A protein and the small-molecule ligand that binds it are described below.
Small molecule (SMILES): NCC(=O)O

Sequence of chain 1.C:
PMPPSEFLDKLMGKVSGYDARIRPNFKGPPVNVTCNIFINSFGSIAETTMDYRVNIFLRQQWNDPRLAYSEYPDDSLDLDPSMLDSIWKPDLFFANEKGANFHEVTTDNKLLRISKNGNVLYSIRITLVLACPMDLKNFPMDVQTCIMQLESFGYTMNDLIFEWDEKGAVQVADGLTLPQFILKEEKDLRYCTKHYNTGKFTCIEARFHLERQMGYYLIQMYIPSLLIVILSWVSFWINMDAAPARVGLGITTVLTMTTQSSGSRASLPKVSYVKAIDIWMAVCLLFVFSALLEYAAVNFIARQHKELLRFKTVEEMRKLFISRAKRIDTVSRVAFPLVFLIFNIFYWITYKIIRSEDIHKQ

Sequence of chain 1.D:
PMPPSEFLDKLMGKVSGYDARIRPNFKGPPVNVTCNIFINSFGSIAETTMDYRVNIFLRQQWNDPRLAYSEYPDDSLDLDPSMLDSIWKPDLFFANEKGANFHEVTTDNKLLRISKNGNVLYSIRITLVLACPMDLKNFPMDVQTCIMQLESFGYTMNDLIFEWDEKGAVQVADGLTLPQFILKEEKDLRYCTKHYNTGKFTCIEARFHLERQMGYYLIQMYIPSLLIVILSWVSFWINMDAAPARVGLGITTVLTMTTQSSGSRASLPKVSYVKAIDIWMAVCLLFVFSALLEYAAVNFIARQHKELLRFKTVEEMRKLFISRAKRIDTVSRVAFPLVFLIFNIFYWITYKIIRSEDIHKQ

Binding-site contacts:
Ligand atom O contacts residue PHE87 of chain 1.C at 4.0 Å.
Ligand atom CA contacts residue PHE183 of chain 1.D at 4.3 Å (hydrophobic).
Ligand atom O contacts residue TYR226 of chain 1.D at 4.1 Å.
Ligand atom CA contacts residue TYR226 of chain 1.D at 3.8 Å (hydrophobic).
Ligand atom O contacts residue SER153 of chain 1.C at 4.2 Å.
Ligand atom OXT contacts residue PHE183 of chain 1.D at 3.5 Å.
Ligand atom N contacts residue PHE231 of chain 1.D at 4.1 Å.
Ligand atom OXT contacts residue LEU141 of chain 1.C at 3.9 Å.
Ligand atom OXT contacts residue ARG89 of chain 1.C at 4.0 Å.
Ligand atom CA contacts residue PHE231 of chain 1.D at 3.6 Å (hydrophobic).
Ligand atom OXT contacts residue SER153 of chain 1.C at 2.5 Å (h-bond).
Ligand atom CA contacts residue PHE87 of chain 1.C at 4.3 Å (hydrophobic).
Ligand atom N contacts residue LEU141 of chain 1.C at 3.7 Å.
Ligand atom N contacts residue GLY184 of chain 1.D at 4.3 Å.
Ligand atom C contacts residue SER153 of chain 1.C at 3.7 Å.
Ligand atom O contacts residue ARG89 of chain 1.C at 2.5 Å (salt-bridge).
Ligand atom N contacts residue PHE87 of chain 1.C at 4.3 Å.
Ligand atom OXT contacts residue PHE87 of chain 1.C at 3.8 Å.
Ligand atom O contacts residue THR228 of chain 1.D at 3.6 Å.
Ligand atom C contacts residue THR228 of chain 1.D at 4.3 Å.
Ligand atom C contacts residue PHE183 of chain 1.D at 4.3 Å (hydrophobic).
Ligand atom C contacts residue PHE87 of chain 1.C at 3.8 Å (hydrophobic).
Ligand atom CA contacts residue THR228 of chain 1.D at 4.2 Å.
Ligand atom N contacts residue PHE183 of chain 1.D at 3.2 Å.
Ligand atom C contacts residue LEU141 of chain 1.C at 4.0 Å (hydrophobic).
Ligand atom C contacts residue ARG89 of chain 1.C at 3.5 Å.
Ligand atom CA contacts residue LEU141 of chain 1.C at 3.8 Å (hydrophobic).
Ligand atom C contacts residue TYR226 of chain 1.D at 4.4 Å (hydrophobic).